Sequence of chain 1.A:
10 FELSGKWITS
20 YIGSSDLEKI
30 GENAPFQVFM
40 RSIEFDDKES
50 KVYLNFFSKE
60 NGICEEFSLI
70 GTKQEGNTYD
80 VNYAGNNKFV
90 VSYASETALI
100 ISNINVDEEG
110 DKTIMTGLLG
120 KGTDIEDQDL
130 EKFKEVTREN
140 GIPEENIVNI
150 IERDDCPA

Binding-site contacts:
Ligand atom C12 contacts residue ILE100 of chain 1.A at 3.5 Å (hydrophobic).
Ligand atom N21 contacts residue VAL37 of chain 1.A at 3.8 Å.
Ligand atom C2 contacts residue GLY116 of chain 1.A at 4.2 Å.
Ligand atom C1 contacts residue ILE100 of chain 1.A at 3.6 Å (hydrophobic).
Ligand atom N22 contacts residue TYR82 of chain 1.A at 3.2 Å.
Ligand atom N22 contacts residue VAL37 of chain 1.A at 3.9 Å.
Ligand atom C25 contacts residue PHE35 of chain 1.A at 4.4 Å (hydrophobic).
Ligand atom C13 contacts residue ASN102 of chain 1.A at 3.7 Å.
Ligand atom C13 contacts residue PHE88 of chain 1.A at 3.3 Å (hydrophobic).
Ligand atom SE1 contacts residue VAL80 of chain 1.A at 3.8 Å.
Ligand atom C22 contacts residue TYR82 of chain 1.A at 4.1 Å (hydrophobic).
Ligand atom SE1 contacts residue PHE35 of chain 1.A at 4.5 Å.
Ligand atom N22 contacts residue PHE35 of chain 1.A at 4.0 Å.
Ligand atom C25 contacts residue ASN102 of chain 1.A at 4.4 Å.
Ligand atom C11 contacts residue LEU53 of chain 1.A at 3.9 Å (hydrophobic).
Ligand atom C11 contacts residue PHE88 of chain 1.A at 3.8 Å (hydrophobic).
Ligand atom C22 contacts residue VAL37 of chain 1.A at 4.4 Å (hydrophobic).
Ligand atom C11 contacts residue ILE100 of chain 1.A at 4.2 Å (hydrophobic).
Ligand atom C2 contacts residue ILE21 of chain 1.A at 4.4 Å (hydrophobic).
Ligand atom C12 contacts residue PHE88 of chain 1.A at 3.4 Å (hydrophobic).
Ligand atom C3 contacts residue VAL37 of chain 1.A at 4.2 Å (hydrophobic).
Ligand atom N22 contacts residue PHE55 of chain 1.A at 3.5 Å.
Ligand atom C22 contacts residue PHE35 of chain 1.A at 3.8 Å (hydrophobic).
Ligand atom C1 contacts residue GLY116 of chain 1.A at 4.3 Å.
Ligand atom SE1 contacts residue ASN86 of chain 1.A at 4.3 Å.
Ligand atom C1 contacts residue LEU118 of chain 1.A at 4.2 Å (hydrophobic).
Ligand atom C24 contacts residue ASN102 of chain 1.A at 3.8 Å.
Ligand atom N21 contacts residue PHE35 of chain 1.A at 3.8 Å.

A protein and the small-molecule ligand that binds it are described below.
Small molecule (SMILES): CCCCc1nc(N)[se]c1CCC